Sequence of chain 1.D:
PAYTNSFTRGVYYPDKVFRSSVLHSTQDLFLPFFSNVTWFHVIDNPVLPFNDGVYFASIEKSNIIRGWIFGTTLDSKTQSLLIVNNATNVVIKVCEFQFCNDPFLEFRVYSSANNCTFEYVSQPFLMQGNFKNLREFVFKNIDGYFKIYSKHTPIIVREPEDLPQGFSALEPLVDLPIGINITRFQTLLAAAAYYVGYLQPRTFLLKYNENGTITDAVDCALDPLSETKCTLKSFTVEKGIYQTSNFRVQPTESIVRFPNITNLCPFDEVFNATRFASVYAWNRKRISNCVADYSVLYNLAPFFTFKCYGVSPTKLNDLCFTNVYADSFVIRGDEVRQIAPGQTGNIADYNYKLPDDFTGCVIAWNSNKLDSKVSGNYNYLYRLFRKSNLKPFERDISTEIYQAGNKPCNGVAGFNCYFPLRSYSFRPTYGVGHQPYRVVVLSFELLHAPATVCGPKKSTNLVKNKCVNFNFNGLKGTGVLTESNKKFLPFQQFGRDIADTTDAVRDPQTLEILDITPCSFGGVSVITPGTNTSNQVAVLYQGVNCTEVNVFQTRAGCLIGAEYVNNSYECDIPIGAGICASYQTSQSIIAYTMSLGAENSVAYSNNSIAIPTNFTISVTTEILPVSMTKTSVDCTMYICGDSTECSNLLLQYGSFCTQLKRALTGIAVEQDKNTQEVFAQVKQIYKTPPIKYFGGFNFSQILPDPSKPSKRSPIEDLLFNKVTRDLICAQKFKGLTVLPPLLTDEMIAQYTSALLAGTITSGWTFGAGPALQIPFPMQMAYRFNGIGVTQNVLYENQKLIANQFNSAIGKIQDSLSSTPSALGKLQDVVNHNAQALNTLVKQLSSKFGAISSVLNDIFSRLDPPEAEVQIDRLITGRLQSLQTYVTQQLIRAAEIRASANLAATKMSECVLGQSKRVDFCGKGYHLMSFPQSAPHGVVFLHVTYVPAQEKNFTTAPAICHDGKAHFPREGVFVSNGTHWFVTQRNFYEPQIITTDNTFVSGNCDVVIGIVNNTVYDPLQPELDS

The protein below binds the small molecule below.
Small molecule (SMILES): CC(=O)N[C@@H]1[C@@H](O)[C@H](O)[C@@H](CO)O[C@H]1O

Binding-site contacts:
Ligand atom C2 contacts residue ASN798 of chain 1.D at 2.5 Å.
Ligand atom C8 contacts residue ASN798 of chain 1.D at 3.9 Å.
Ligand atom C2 contacts residue SER800 of chain 1.D at 4.4 Å.
Ligand atom C5 contacts residue ASN798 of chain 1.D at 3.6 Å.
Ligand atom C1 contacts residue SER800 of chain 1.D at 3.5 Å.
Ligand atom O5 contacts residue SER800 of chain 1.D at 4.2 Å.
Ligand atom C5 contacts residue SER800 of chain 1.D at 4.5 Å.
Ligand atom C4 contacts residue ASN798 of chain 1.D at 4.2 Å.
Ligand atom N2 contacts residue SER800 of chain 1.D at 4.3 Å.
Ligand atom C7 contacts residue ASN798 of chain 1.D at 3.4 Å.
Ligand atom N2 contacts residue ASN798 of chain 1.D at 3.0 Å (h-bond).
Ligand atom O7 contacts residue ASN798 of chain 1.D at 3.4 Å (h-bond).
Ligand atom O5 contacts residue ASN798 of chain 1.D at 2.3 Å (h-bond).
Ligand atom C3 contacts residue ASN798 of chain 1.D at 3.8 Å.
Ligand atom C1 contacts residue ASN798 of chain 1.D at 1.4 Å.